The small molecule below binds the protein below.
Small molecule (SMILES): COc1ccc(Cn2cnc3cc4c(cc32)CCCC4)cc1C

Binding-site contacts:
Ligand atom C22 contacts residue MET226 of chain 1.G at 3.7 Å (hydrophobic).
Ligand atom C14 contacts residue TYR176 of chain 1.G at 3.8 Å (hydrophobic).
Ligand atom C8 contacts residue NAD1 of chain 1.JA at 3.5 Å.
Ligand atom C18 contacts residue ALA216 of chain 1.G at 3.9 Å (hydrophobic).
Ligand atom C8 contacts residue TYR176 of chain 1.G at 3.5 Å (hydrophobic).
Ligand atom N9 contacts residue NAD1 of chain 1.JA at 4.0 Å.
Ligand atom C3 contacts residue ALA112 of chain 1.G at 3.9 Å (hydrophobic).
Ligand atom C17 contacts residue ALA216 of chain 1.G at 3.2 Å (hydrophobic).
Ligand atom N7 contacts residue TYR176 of chain 1.G at 3.0 Å (h-bond).
Ligand atom C22 contacts residue TYR166 of chain 1.G at 4.0 Å (hydrophobic).
Ligand atom C10 contacts residue PHE223 of chain 1.G at 3.9 Å (hydrophobic).
Ligand atom C23 contacts residue SER175 of chain 1.G at 3.8 Å.
Ligand atom C16 contacts residue PHE223 of chain 1.G at 3.9 Å (hydrophobic).
Ligand atom O21 contacts residue MET226 of chain 1.G at 3.6 Å.
Ligand atom C12 contacts residue ILE220 of chain 1.G at 3.8 Å (hydrophobic).
Ligand atom C14 contacts residue MET226 of chain 1.G at 3.9 Å (hydrophobic).
Ligand atom C23 contacts residue TYR176 of chain 1.G at 3.9 Å (hydrophobic).
Ligand atom N9 contacts residue TYR176 of chain 1.G at 3.7 Å.
Ligand atom C2 contacts residue ALA216 of chain 1.G at 3.7 Å (hydrophobic).
Ligand atom C17 contacts residue LEU119 of chain 1.G at 3.8 Å (hydrophobic).
Ligand atom C11 contacts residue PHE223 of chain 1.G at 3.8 Å (hydrophobic).
Ligand atom C20 contacts residue PHE113 of chain 1.G at 3.9 Å (hydrophobic).
Ligand atom C19 contacts residue PHE113 of chain 1.G at 4.0 Å (hydrophobic).
Ligand atom O21 contacts residue TYR176 of chain 1.G at 3.9 Å.
Ligand atom C6 contacts residue NAD1 of chain 1.JA at 3.3 Å.
Ligand atom O21 contacts residue PRO174 of chain 1.G at 3.4 Å (h-bond).
Ligand atom C16 contacts residue TYR166 of chain 1.G at 3.8 Å (hydrophobic).
Ligand atom C19 contacts residue ALA114 of chain 1.G at 3.7 Å (hydrophobic).
Ligand atom C5 contacts residue TYR176 of chain 1.G at 3.7 Å (hydrophobic).
Ligand atom N7 contacts residue NAD1 of chain 1.JA at 2.7 Å (h-bond).
Ligand atom C3 contacts residue NAD1 of chain 1.JA at 3.5 Å.
Ligand atom C12 contacts residue TYR176 of chain 1.G at 3.7 Å (hydrophobic).
Ligand atom C10 contacts residue NAD1 of chain 1.JA at 3.5 Å.
Ligand atom C23 contacts residue ILE220 of chain 1.G at 3.7 Å (hydrophobic).
Ligand atom C6 contacts residue TYR176 of chain 1.G at 3.6 Å (hydrophobic).
Ligand atom C20 contacts residue ALA112 of chain 1.G at 3.9 Å (hydrophobic).
Ligand atom C4 contacts residue ALA216 of chain 1.G at 3.5 Å (hydrophobic).
Ligand atom C13 contacts residue TYR176 of chain 1.G at 3.5 Å (hydrophobic).
Ligand atom C15 contacts residue TYR166 of chain 1.G at 3.5 Å (hydrophobic).
Ligand atom C22 contacts residue PRO174 of chain 1.G at 3.5 Å (hydrophobic).

Sequence of chain 1.G:
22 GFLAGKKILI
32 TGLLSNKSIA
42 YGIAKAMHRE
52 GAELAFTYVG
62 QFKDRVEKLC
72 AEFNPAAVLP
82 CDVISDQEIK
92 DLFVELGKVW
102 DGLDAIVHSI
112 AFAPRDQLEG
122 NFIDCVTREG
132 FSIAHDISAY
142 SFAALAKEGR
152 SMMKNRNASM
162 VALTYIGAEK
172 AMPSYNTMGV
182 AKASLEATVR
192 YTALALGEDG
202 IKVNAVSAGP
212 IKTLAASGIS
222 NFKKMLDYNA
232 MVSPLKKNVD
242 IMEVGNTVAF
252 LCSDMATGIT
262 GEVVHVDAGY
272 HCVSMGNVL